Binding-site contacts:
Ligand atom N19 contacts residue TYR247 of chain 1.A at 2.7 Å (h-bond).
Ligand atom C02 contacts residue ILE246 of chain 1.A at 3.7 Å (hydrophobic).
Ligand atom N16 contacts residue GLY279 of chain 1.A at 3.5 Å (h-bond).
Ligand atom C18 contacts residue GLY279 of chain 1.A at 3.4 Å.
Ligand atom N17 contacts residue GLY279 of chain 1.A at 3.6 Å.
Ligand atom C15 contacts residue GLY279 of chain 1.A at 3.5 Å.
Ligand atom C21 contacts residue GLY279 of chain 1.A at 3.8 Å.
Ligand atom C11 contacts residue GLN280 of chain 1.A at 3.7 Å.
Ligand atom C05 contacts residue PHE283 of chain 1.A at 3.7 Å (hydrophobic).
Ligand atom C04 contacts residue PHE283 of chain 1.A at 3.2 Å (hydrophobic).
Ligand atom C14 contacts residue TYR247 of chain 1.A at 3.6 Å (hydrophobic).
Ligand atom C13 contacts residue TYR247 of chain 1.A at 3.5 Å (hydrophobic).
Ligand atom C22 contacts residue TYR247 of chain 1.A at 3.8 Å (hydrophobic).
Ligand atom N12 contacts residue PHE250 of chain 1.A at 3.5 Å.
Ligand atom C13 contacts residue MET267 of chain 1.A at 3.7 Å (hydrophobic).
Ligand atom C23 contacts residue LYS272 of chain 1.A at 3.3 Å.
Ligand atom C21 contacts residue MET267 of chain 1.A at 3.5 Å (hydrophobic).
Ligand atom C07 contacts residue ILE246 of chain 1.A at 3.6 Å (hydrophobic).
Ligand atom C24 contacts residue PRO266 of chain 1.A at 3.8 Å (hydrophobic).
Ligand atom N08 contacts residue PHE283 of chain 1.A at 3.4 Å.
Ligand atom N01 contacts residue PHE283 of chain 1.A at 3.4 Å.
Ligand atom C02 contacts residue PHE283 of chain 1.A at 3.7 Å (hydrophobic).
Ligand atom C25 contacts residue MET267 of chain 1.A at 3.6 Å (hydrophobic).
Ligand atom N19 contacts residue MET267 of chain 1.A at 3.7 Å.
Ligand atom N10 contacts residue GLN280 of chain 1.A at 2.9 Å (h-bond).
Ligand atom C18 contacts residue TYR247 of chain 1.A at 3.8 Å (hydrophobic).
Ligand atom C23 contacts residue GLU275 of chain 1.A at 3.5 Å.
Ligand atom C06 contacts residue LEU229 of chain 1.A at 3.6 Å (hydrophobic).
Ligand atom C03 contacts residue ILE246 of chain 1.A at 3.6 Å (hydrophobic).
Ligand atom N19 contacts residue GLY279 of chain 1.A at 3.6 Å.
Ligand atom C15 contacts residue MET267 of chain 1.A at 3.7 Å (hydrophobic).
Ligand atom C03 contacts residue PHE283 of chain 1.A at 3.7 Å (hydrophobic).
Ligand atom N12 contacts residue PHE283 of chain 1.A at 3.5 Å.
Ligand atom C15 contacts residue TYR247 of chain 1.A at 3.5 Å (hydrophobic).
Ligand atom C07 contacts residue GLN280 of chain 1.A at 3.4 Å.
Ligand atom C24 contacts residue GLU275 of chain 1.A at 3.8 Å.
Ligand atom C25 contacts residue PRO266 of chain 1.A at 3.8 Å (hydrophobic).
Ligand atom C09 contacts residue PHE283 of chain 1.A at 3.8 Å (hydrophobic).
Ligand atom N20 contacts residue MET267 of chain 1.A at 3.8 Å.
Ligand atom C14 contacts residue GLY279 of chain 1.A at 3.6 Å.

Sequence of chain 1.A:
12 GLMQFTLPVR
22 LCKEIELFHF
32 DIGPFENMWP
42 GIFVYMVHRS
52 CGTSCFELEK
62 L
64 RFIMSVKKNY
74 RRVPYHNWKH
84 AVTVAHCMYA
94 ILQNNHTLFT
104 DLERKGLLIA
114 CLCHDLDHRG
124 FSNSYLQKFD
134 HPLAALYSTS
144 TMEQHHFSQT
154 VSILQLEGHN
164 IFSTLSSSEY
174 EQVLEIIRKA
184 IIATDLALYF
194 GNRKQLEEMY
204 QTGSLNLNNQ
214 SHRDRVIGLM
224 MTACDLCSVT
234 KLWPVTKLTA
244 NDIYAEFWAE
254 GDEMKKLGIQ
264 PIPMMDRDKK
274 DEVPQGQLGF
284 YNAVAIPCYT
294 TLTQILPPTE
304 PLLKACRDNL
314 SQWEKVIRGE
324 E

A small-molecule ligand and the protein it binds are described below.
Small molecule (SMILES): CCc1ncc(C)c2nc(CCc3nc(N4CCCC4)nn3C)nn12